Binding-site contacts:
Ligand atom C1 contacts residue SER347 of chain 1.B at 3.8 Å.
Ligand atom O3 contacts residue GLY345 of chain 1.B at 4.4 Å.
Ligand atom C2 contacts residue ASN350 of chain 1.B at 2.4 Å.
Ligand atom O5 contacts residue SER347 of chain 1.B at 3.5 Å.
Ligand atom C3 contacts residue ASN350 of chain 1.B at 3.8 Å.
Ligand atom N2 contacts residue GLY345 of chain 1.B at 3.9 Å.
Ligand atom C5 contacts residue ASN350 of chain 1.B at 3.8 Å.
Ligand atom C2 contacts residue GLY345 of chain 1.B at 4.5 Å.
Ligand atom O5 contacts residue ASN350 of chain 1.B at 2.4 Å (h-bond).
Ligand atom C8 contacts residue GLN358 of chain 1.B at 4.5 Å.
Ligand atom C1 contacts residue ASN350 of chain 1.B at 1.5 Å.
Ligand atom C1 contacts residue GLY345 of chain 1.B at 4.5 Å.
Ligand atom C8 contacts residue LEU353 of chain 1.B at 3.9 Å (hydrophobic).
Ligand atom C7 contacts residue ASN350 of chain 1.B at 3.8 Å.
Ligand atom O6 contacts residue SER347 of chain 1.B at 4.5 Å.
Ligand atom C4 contacts residue ASN350 of chain 1.B at 4.2 Å.
Ligand atom C8 contacts residue GLY345 of chain 1.B at 4.4 Å.
Ligand atom C3 contacts residue GLY345 of chain 1.B at 4.3 Å.
Ligand atom N2 contacts residue ASN350 of chain 1.B at 2.8 Å (h-bond).
Ligand atom O7 contacts residue ASN350 of chain 1.B at 4.1 Å.
Ligand atom C5 contacts residue SER347 of chain 1.B at 3.9 Å.
Ligand atom C6 contacts residue SER347 of chain 1.B at 4.4 Å.

Sequence of chain 1.B:
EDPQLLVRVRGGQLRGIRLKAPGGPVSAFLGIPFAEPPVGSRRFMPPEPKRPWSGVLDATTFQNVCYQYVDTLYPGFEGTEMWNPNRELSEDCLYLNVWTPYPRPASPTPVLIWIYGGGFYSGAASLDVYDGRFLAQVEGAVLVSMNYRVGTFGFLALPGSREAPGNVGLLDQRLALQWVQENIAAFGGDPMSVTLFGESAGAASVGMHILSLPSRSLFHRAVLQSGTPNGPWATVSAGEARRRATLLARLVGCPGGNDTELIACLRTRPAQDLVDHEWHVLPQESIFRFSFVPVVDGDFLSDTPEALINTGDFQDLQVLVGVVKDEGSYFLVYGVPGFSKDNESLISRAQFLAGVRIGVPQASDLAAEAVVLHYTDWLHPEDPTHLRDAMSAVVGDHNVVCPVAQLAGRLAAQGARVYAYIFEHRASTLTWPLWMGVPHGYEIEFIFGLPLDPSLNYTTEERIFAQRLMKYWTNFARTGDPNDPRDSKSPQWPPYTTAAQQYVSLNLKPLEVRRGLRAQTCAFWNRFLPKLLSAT

A small-molecule ligand and the protein it binds are described below.
Small molecule (SMILES): CC(=O)N[C@@H]1[C@@H](O)[C@H](O)[C@@H](CO)O[C@H]1O